A protein and the small-molecule ligand that binds it are described below.
Small molecule (SMILES): CC(=O)N[C@@H]1[C@@H](O)[C@H](O)[C@@H](CO)O[C@H]1O

Sequence of chain 1.A:
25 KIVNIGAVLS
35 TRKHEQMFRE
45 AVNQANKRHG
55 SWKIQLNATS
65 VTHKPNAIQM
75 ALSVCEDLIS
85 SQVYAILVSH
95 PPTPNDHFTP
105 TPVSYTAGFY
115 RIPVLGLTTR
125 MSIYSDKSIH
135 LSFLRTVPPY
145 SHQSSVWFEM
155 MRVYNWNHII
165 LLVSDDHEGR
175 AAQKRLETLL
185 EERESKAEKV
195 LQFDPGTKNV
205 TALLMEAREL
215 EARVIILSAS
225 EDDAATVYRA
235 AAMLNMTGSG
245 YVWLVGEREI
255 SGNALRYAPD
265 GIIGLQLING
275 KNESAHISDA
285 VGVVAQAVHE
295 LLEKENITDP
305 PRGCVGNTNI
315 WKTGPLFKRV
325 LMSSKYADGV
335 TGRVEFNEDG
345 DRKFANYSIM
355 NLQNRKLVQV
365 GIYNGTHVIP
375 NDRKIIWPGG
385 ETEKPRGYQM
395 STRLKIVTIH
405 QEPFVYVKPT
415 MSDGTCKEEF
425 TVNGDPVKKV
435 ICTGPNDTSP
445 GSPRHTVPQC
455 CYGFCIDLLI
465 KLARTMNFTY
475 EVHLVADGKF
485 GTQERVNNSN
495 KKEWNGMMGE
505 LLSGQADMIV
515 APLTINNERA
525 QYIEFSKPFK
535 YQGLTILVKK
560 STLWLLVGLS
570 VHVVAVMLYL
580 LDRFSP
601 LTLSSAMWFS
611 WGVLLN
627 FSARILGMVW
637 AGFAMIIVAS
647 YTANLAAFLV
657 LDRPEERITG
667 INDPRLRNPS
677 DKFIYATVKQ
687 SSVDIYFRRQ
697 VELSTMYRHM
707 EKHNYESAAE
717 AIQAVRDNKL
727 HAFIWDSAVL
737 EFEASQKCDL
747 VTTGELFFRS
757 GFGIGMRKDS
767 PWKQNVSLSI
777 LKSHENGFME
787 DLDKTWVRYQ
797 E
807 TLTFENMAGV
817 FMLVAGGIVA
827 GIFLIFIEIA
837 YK

Binding-site contacts:
Ligand atom C7 contacts residue HIS371 of chain 1.A at 3.8 Å.
Ligand atom N2 contacts residue ASN368 of chain 1.A at 3.4 Å (h-bond).
Ligand atom C4 contacts residue ASN368 of chain 1.A at 4.3 Å.
Ligand atom C1 contacts residue ASN368 of chain 1.A at 1.5 Å.
Ligand atom C3 contacts residue HIS371 of chain 1.A at 4.5 Å.
Ligand atom C2 contacts residue ASN368 of chain 1.A at 2.6 Å.
Ligand atom O7 contacts residue HIS371 of chain 1.A at 3.1 Å.
Ligand atom C5 contacts residue ASN368 of chain 1.A at 3.6 Å.
Ligand atom O5 contacts residue ASN368 of chain 1.A at 2.3 Å (h-bond).
Ligand atom C3 contacts residue ASN368 of chain 1.A at 3.8 Å.
Ligand atom C2 contacts residue HIS371 of chain 1.A at 3.8 Å.
Ligand atom O3 contacts residue THR370 of chain 1.A at 3.3 Å.
Ligand atom N2 contacts residue ILE373 of chain 1.A at 4.2 Å.
Ligand atom N2 contacts residue HIS371 of chain 1.A at 3.8 Å.
Ligand atom O3 contacts residue ASN368 of chain 1.A at 4.0 Å.
Ligand atom C3 contacts residue THR370 of chain 1.A at 4.5 Å.